Sequence of chain 1.A:
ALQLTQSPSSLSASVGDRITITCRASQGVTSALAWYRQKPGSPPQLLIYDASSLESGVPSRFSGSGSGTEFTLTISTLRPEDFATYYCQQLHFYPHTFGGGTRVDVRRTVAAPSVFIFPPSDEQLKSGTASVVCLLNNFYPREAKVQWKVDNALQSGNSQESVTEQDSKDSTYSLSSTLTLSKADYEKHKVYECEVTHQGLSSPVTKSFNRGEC

A small-molecule ligand and the protein it binds are described below.
Small molecule (SMILES): CC(C)C[C@H](NC(=O)[C@@H](N)CCC(=O)O)C(=O)N[C@@H](CC(=O)O)C(=O)N[C@@H](CCCCN)C(=O)N[C@@H](CC1=CN=C2C=CC=CC12)C(=O)N[C@@H](C)C(=O)N[C@@H](CC(N)=O)C(=O)O

Sequence of chain 1.B:
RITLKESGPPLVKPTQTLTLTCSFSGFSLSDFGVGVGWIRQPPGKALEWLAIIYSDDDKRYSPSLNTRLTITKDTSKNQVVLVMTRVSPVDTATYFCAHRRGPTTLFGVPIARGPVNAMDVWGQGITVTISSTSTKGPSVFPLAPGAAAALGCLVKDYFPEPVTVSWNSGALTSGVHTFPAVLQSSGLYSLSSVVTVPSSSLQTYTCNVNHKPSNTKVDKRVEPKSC

Binding-site contacts:
Ligand atom OD1 contacts residue ARG100 of chain 1.B at 2.9 Å (salt-bridge).
Ligand atom CA contacts residue HIS92 of chain 1.A at 3.6 Å.
Ligand atom OD2 contacts residue LEU91 of chain 1.A at 3.2 Å (h-bond).
Ligand atom OE2 contacts residue ARG60 of chain 1.B at 2.7 Å (salt-bridge).
Ligand atom O contacts residue TYR94 of chain 1.A at 3.5 Å.
Ligand atom CD contacts residue TYR94 of chain 1.A at 3.6 Å (hydrophobic).
Ligand atom CA contacts residue HIS92 of chain 1.A at 3.4 Å.
Ligand atom CB contacts residue HIS92 of chain 1.A at 3.6 Å.
Ligand atom C contacts residue HIS92 of chain 1.A at 3.5 Å.
Ligand atom CD2 contacts residue PHE93 of chain 1.A at 3.6 Å (hydrophobic).
Ligand atom CZ2 contacts residue GLY33 of chain 1.B at 3.5 Å.
Ligand atom OD1 contacts residue HIS96 of chain 1.A at 2.7 Å (h-bond).
Ligand atom N contacts residue HIS92 of chain 1.A at 2.6 Å (h-bond).
Ligand atom CD contacts residue ARG60 of chain 1.B at 3.6 Å.
Ligand atom CD contacts residue TYR54 of chain 1.B at 3.3 Å (hydrophobic).
Ligand atom N contacts residue TYR94 of chain 1.A at 3.4 Å (h-bond).
Ligand atom O contacts residue TYR94 of chain 1.A at 2.8 Å (h-bond).
Ligand atom CG contacts residue ARG60 of chain 1.B at 3.6 Å.
Ligand atom OE1 contacts residue TYR94 of chain 1.A at 3.2 Å.
Ligand atom OD1 contacts residue ARG113 of chain 1.B at 3.5 Å (salt-bridge).
Ligand atom CG contacts residue ARG113 of chain 1.B at 3.2 Å.
Ligand atom NZ contacts residue ASP56 of chain 1.B at 2.7 Å (salt-bridge).
Ligand atom O contacts residue ARG113 of chain 1.B at 2.7 Å (salt-bridge).
Ligand atom ND2 contacts residue ARG113 of chain 1.B at 2.2 Å (salt-bridge).
Ligand atom OD1 contacts residue TYR94 of chain 1.A at 3.4 Å (h-bond).
Ligand atom C contacts residue ARG113 of chain 1.B at 3.5 Å.
Ligand atom CE contacts residue ASP56 of chain 1.B at 3.3 Å.
Ligand atom CG contacts residue ARG100 of chain 1.B at 3.4 Å.
Ligand atom CB contacts residue LEU91 of chain 1.A at 2.9 Å (hydrophobic).
Ligand atom O contacts residue PHE93 of chain 1.A at 3.4 Å.
Ligand atom CB contacts residue HIS92 of chain 1.A at 3.1 Å.
Ligand atom CG contacts residue HIS96 of chain 1.A at 3.6 Å.
Ligand atom CG contacts residue LEU91 of chain 1.A at 2.9 Å (hydrophobic).
Ligand atom CD2 contacts residue HIS92 of chain 1.A at 3.2 Å.
Ligand atom NZ contacts residue ASP58 of chain 1.B at 3.5 Å (salt-bridge).
Ligand atom CD1 contacts residue VAL116 of chain 1.B at 3.3 Å (hydrophobic).
Ligand atom N contacts residue ARG113 of chain 1.B at 3.2 Å (salt-bridge).
Ligand atom OD2 contacts residue ARG100 of chain 1.B at 2.8 Å (salt-bridge).
Ligand atom OE2 contacts residue TYR94 of chain 1.A at 3.6 Å.
Ligand atom OD1 contacts residue LEU91 of chain 1.A at 3.5 Å (h-bond).